Binding-site contacts:
Ligand atom C4 contacts residue TRP132 of chain 1.A at 4.2 Å (hydrophobic).
Ligand atom C1 contacts residue TRP132 of chain 1.A at 1.5 Å (hydrophobic).
Ligand atom C5 contacts residue TRP132 of chain 1.A at 3.7 Å (hydrophobic).
Ligand atom C2 contacts residue GLU131 of chain 1.A at 3.3 Å.
Ligand atom O2 contacts residue GLU131 of chain 1.A at 2.4 Å (salt-bridge).
Ligand atom C6 contacts residue TRP132 of chain 1.A at 4.4 Å (hydrophobic).
Ligand atom C5 contacts residue ARG150 of chain 1.A at 4.2 Å.
Ligand atom O5 contacts residue TRP132 of chain 1.A at 2.4 Å.
Ligand atom O2 contacts residue TRP132 of chain 1.A at 3.0 Å (h-bond).
Ligand atom O3 contacts residue GLU131 of chain 1.A at 3.3 Å (salt-bridge).
Ligand atom O6 contacts residue ARG150 of chain 1.A at 2.9 Å (salt-bridge).
Ligand atom O3 contacts residue TRP132 of chain 1.A at 4.3 Å.
Ligand atom C3 contacts residue GLU131 of chain 1.A at 3.2 Å.
Ligand atom O2 contacts residue ARG152 of chain 1.A at 4.3 Å.
Ligand atom C1 contacts residue ARG150 of chain 1.A at 3.7 Å.
Ligand atom C3 contacts residue TRP132 of chain 1.A at 3.8 Å (hydrophobic).
Ligand atom O5 contacts residue ARG150 of chain 1.A at 3.3 Å (salt-bridge).
Ligand atom C2 contacts residue TRP132 of chain 1.A at 2.5 Å (hydrophobic).
Ligand atom C6 contacts residue ARG150 of chain 1.A at 3.9 Å.

Sequence of chain 1.A:
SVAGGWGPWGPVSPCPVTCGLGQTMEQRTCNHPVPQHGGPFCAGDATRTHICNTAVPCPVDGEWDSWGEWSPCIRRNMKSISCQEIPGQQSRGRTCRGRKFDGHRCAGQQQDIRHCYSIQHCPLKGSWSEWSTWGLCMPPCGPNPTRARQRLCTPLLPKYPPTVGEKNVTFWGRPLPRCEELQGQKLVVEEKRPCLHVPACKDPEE

The small molecule below binds the protein below.
Small molecule (SMILES): OC[C@H]1O[C@H](O)[C@@H](O)[C@@H](O)[C@@H]1O